The small molecule below binds the protein below.
Small molecule (SMILES): C=C(NCc1c(COP(=O)(O)O)cnc(C)c1O)C(=O)O

Binding-site contacts:
Ligand atom C contacts residue THR124 of chain 1.H at 3.4 Å.
Ligand atom OXT contacts residue HIS129 of chain 1.H at 2.9 Å (h-bond).
Ligand atom C contacts residue HIS129 of chain 1.H at 3.6 Å.
Ligand atom C4A contacts residue LYS101 of chain 1.H at 3.5 Å.
Ligand atom OP1 contacts residue THR204 of chain 1.H at 2.5 Å (h-bond).
Ligand atom P contacts residue SER249 of chain 1.H at 3.4 Å.
Ligand atom N contacts residue LYS101 of chain 1.H at 3.2 Å.
Ligand atom OP3 contacts residue ASN250 of chain 1.H at 2.7 Å (h-bond).
Ligand atom OP4 contacts residue LYS101 of chain 1.H at 3.4 Å (salt-bridge).
Ligand atom OXT contacts residue ALA126 of chain 1.H at 3.5 Å (h-bond).
Ligand atom N1 contacts residue HIS100 of chain 1.H at 3.5 Å.
Ligand atom OP1 contacts residue SER249 of chain 1.H at 2.8 Å (h-bond).
Ligand atom OP2 contacts residue GLY248 of chain 1.H at 2.8 Å (h-bond).
Ligand atom C2 contacts residue SER390 of chain 1.H at 3.6 Å.
Ligand atom C4A contacts residue GLY317 of chain 1.H at 3.5 Å.
Ligand atom OP2 contacts residue SER249 of chain 1.H at 3.5 Å (h-bond).
Ligand atom O3A contacts residue GLN128 of chain 1.H at 3.6 Å.
Ligand atom OXT contacts residue GLY127 of chain 1.H at 3.3 Å (h-bond).
Ligand atom OP1 contacts residue GLY248 of chain 1.H at 3.5 Å (h-bond).
Ligand atom O contacts residue ALA126 of chain 1.H at 3.6 Å (h-bond).
Ligand atom OP3 contacts residue HIS100 of chain 1.H at 3.1 Å (h-bond).
Ligand atom OP2 contacts residue GLY247 of chain 1.H at 3.3 Å (h-bond).
Ligand atom O contacts residue THR124 of chain 1.H at 2.6 Å (h-bond).
Ligand atom C6 contacts residue SER390 of chain 1.H at 3.4 Å.
Ligand atom N1 contacts residue GLU364 of chain 1.H at 3.4 Å.
Ligand atom N1 contacts residue SER390 of chain 1.H at 2.6 Å (h-bond).
Ligand atom O contacts residue GLY125 of chain 1.H at 2.7 Å (h-bond).
Ligand atom OP1 contacts residue LYS101 of chain 1.H at 3.2 Å (salt-bridge).
Ligand atom O contacts residue HIS129 of chain 1.H at 3.6 Å.
Ligand atom OXT contacts residue GLN128 of chain 1.H at 2.9 Å (h-bond).
Ligand atom P contacts residue GLY248 of chain 1.H at 3.7 Å.
Ligand atom C5A contacts residue GLY317 of chain 1.H at 3.7 Å.
Ligand atom C contacts residue GLY125 of chain 1.H at 3.5 Å.
Ligand atom C6 contacts residue HIS100 of chain 1.H at 3.6 Å.
Ligand atom OP2 contacts residue GLY246 of chain 1.H at 2.7 Å (h-bond).
Ligand atom C contacts residue ALA126 of chain 1.H at 3.4 Å (hydrophobic).
Ligand atom CA contacts residue LYS101 of chain 1.H at 3.5 Å.
Ligand atom OP3 contacts residue SER249 of chain 1.H at 3.3 Å (h-bond).
Ligand atom OXT contacts residue THR124 of chain 1.H at 3.3 Å (h-bond).
Ligand atom C6 contacts residue GLU364 of chain 1.H at 3.6 Å.

Sequence of chain 1.H:
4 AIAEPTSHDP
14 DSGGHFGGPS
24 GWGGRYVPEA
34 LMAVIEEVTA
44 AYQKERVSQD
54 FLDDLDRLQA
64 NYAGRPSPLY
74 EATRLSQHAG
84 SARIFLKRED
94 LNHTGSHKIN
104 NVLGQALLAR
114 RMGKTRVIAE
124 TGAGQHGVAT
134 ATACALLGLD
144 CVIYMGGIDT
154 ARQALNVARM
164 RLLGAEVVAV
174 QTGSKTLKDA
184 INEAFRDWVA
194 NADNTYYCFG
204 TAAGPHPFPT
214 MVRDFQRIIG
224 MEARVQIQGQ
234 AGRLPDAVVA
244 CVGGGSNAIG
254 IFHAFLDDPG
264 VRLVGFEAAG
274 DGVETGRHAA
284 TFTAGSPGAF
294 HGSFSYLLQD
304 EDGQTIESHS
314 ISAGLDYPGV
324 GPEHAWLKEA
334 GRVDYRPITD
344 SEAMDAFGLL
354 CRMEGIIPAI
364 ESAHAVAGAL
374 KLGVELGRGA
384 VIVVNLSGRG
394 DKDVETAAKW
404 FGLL